Sequence of chain 3.A:
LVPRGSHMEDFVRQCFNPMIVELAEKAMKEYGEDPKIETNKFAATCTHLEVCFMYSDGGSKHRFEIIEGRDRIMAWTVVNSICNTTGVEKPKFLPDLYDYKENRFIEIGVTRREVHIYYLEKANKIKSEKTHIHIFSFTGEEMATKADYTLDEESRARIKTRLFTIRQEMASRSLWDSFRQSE

Binding-site contacts:
Ligand atom C26 contacts residue ILE33 of chain 3.A at 4.4 Å (hydrophobic).
Ligand atom C05 contacts residue PHE66 of chain 3.A at 4.4 Å (hydrophobic).
Ligand atom C36 contacts residue ARG83 of chain 3.A at 4.1 Å.
Ligand atom C26 contacts residue PHE66 of chain 3.A at 4.1 Å (hydrophobic).
Ligand atom O07 contacts residue MET32 of chain 3.A at 4.5 Å.
Ligand atom O06 contacts residue ILE79 of chain 3.A at 3.9 Å.
Ligand atom N06 contacts residue ILE79 of chain 3.A at 4.2 Å.
Ligand atom C07 contacts residue ILE79 of chain 3.A at 4.0 Å (hydrophobic).
Ligand atom C26 contacts residue ASN30 of chain 3.A at 3.7 Å.
Ligand atom O06 contacts residue ARG83 of chain 3.A at 4.0 Å.
Ligand atom O02 contacts residue MET32 of chain 3.A at 4.3 Å.
Ligand atom C27 contacts residue PHE66 of chain 3.A at 4.1 Å (hydrophobic).
Ligand atom C33 contacts residue ILE79 of chain 3.A at 4.4 Å (hydrophobic).
Ligand atom O03 contacts residue PHE66 of chain 3.A at 4.1 Å.
Ligand atom C37 contacts residue ILE79 of chain 3.A at 4.2 Å (hydrophobic).
Ligand atom C11 contacts residue MET32 of chain 3.A at 4.0 Å (hydrophobic).
Ligand atom N06 contacts residue PHE66 of chain 3.A at 4.4 Å.
Ligand atom N04 contacts residue PHE66 of chain 3.A at 4.3 Å.
Ligand atom C01 contacts residue MET32 of chain 3.A at 4.4 Å (hydrophobic).
Ligand atom C36 contacts residue GLY82 of chain 3.A at 3.8 Å.
Ligand atom C27 contacts residue ASN30 of chain 3.A at 3.6 Å.
Ligand atom C27 contacts residue ILE33 of chain 3.A at 4.1 Å (hydrophobic).
Ligand atom C36 contacts residue ILE79 of chain 3.A at 4.3 Å (hydrophobic).
Ligand atom C36 contacts residue GLU81 of chain 3.A at 4.1 Å.
Ligand atom C35 contacts residue GLY82 of chain 3.A at 3.4 Å.
Ligand atom C29 contacts residue PHE66 of chain 3.A at 4.1 Å (hydrophobic).
Ligand atom C35 contacts residue PHE66 of chain 3.A at 3.6 Å (hydrophobic).
Ligand atom C04 contacts residue PHE66 of chain 3.A at 3.8 Å (hydrophobic).
Ligand atom C28 contacts residue PHE66 of chain 3.A at 4.2 Å (hydrophobic).
Ligand atom O02 contacts residue ASN30 of chain 3.A at 4.2 Å.
Ligand atom C34 contacts residue PHE66 of chain 3.A at 3.5 Å (hydrophobic).
Ligand atom C34 contacts residue LEU36 of chain 3.A at 4.2 Å (hydrophobic).
Ligand atom C35 contacts residue GLU81 of chain 3.A at 3.9 Å.
Ligand atom C35 contacts residue LEU36 of chain 3.A at 4.2 Å (hydrophobic).
Ligand atom C04 contacts residue MET32 of chain 3.A at 4.3 Å (hydrophobic).
Ligand atom C02 contacts residue MET32 of chain 3.A at 3.5 Å (hydrophobic).

The protein below binds the small molecule below.
Small molecule (SMILES): C[C@H](C[C@@H](C[C@H](C[C@@H](C[C@@H](CCN1CCCC1=O)N1CCCC1=O)N1CCCC1=O)N1CCCC1=O)N1CCCC1=O)N1CCCC1=O